Sequence of chain 1.C:
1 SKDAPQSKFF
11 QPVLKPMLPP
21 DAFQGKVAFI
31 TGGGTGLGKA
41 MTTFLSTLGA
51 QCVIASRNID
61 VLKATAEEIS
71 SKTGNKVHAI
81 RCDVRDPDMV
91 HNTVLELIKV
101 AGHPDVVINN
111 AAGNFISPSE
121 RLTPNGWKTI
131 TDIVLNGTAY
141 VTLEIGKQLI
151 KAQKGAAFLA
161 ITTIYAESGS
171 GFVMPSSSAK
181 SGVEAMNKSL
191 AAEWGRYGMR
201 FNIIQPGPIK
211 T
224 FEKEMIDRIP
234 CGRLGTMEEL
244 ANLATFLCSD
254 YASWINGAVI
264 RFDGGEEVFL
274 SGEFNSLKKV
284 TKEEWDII

Binding-site contacts:
Ligand atom CAT contacts residue CYS82 of chain 1.C at 3.1 Å (hydrophobic).
Ligand atom OAL contacts residue THR35 of chain 1.C at 3.5 Å.
Ligand atom NBC contacts residue ASP83 of chain 1.C at 3.5 Å.
Ligand atom NAC contacts residue ARG57 of chain 1.C at 3.2 Å.
Ligand atom OBQ contacts residue SER56 of chain 1.C at 3.2 Å.
Ligand atom OBO contacts residue ALA111 of chain 1.C at 3.4 Å.
Ligand atom NAB contacts residue ILE133 of chain 1.C at 3.6 Å.
Ligand atom OBP contacts residue ASN58 of chain 1.C at 3.4 Å.
Ligand atom OBK contacts residue ALA112 of chain 1.C at 3.2 Å (h-bond).
Ligand atom CAT contacts residue SER56 of chain 1.C at 3.6 Å.
Ligand atom CAY contacts residue ALA112 of chain 1.C at 3.3 Å (hydrophobic).
Ligand atom OAG contacts residue ARG57 of chain 1.C at 2.9 Å (salt-bridge).
Ligand atom PCT contacts residue ALA112 of chain 1.C at 3.5 Å.
Ligand atom NBF contacts residue SER56 of chain 1.C at 3.5 Å.
Ligand atom OAO contacts residue THR35 of chain 1.C at 3.3 Å (h-bond).
Ligand atom OAK contacts residue GLY32 of chain 1.C at 3.5 Å.
Ligand atom NBI contacts residue ARG57 of chain 1.C at 3.2 Å (salt-bridge).
Ligand atom OBO contacts residue ALA112 of chain 1.C at 3.3 Å (h-bond).
Ligand atom OAK contacts residue THR35 of chain 1.C at 2.8 Å (h-bond).
Ligand atom C4' contacts residue ASN58 of chain 1.C at 3.5 Å.
Ligand atom NAB contacts residue ASP83 of chain 1.C at 2.9 Å (salt-bridge).
Ligand atom NBC contacts residue VAL84 of chain 1.C at 3.0 Å (h-bond).
Ligand atom NAB contacts residue ARG57 of chain 1.C at 3.6 Å.
Ligand atom OAQ contacts residue ARG57 of chain 1.C at 2.6 Å (salt-bridge).
Ligand atom NBF contacts residue ALA111 of chain 1.C at 3.5 Å.
Ligand atom CAW contacts residue ALA112 of chain 1.C at 3.2 Å (hydrophobic).
Ligand atom O4' contacts residue ASN58 of chain 1.C at 3.0 Å (h-bond).
Ligand atom OAN contacts residue THR35 of chain 1.C at 3.6 Å.
Ligand atom OAG contacts residue SER56 of chain 1.C at 2.6 Å (h-bond).
Ligand atom NBG contacts residue ASN58 of chain 1.C at 3.0 Å (h-bond).
Ligand atom CBY contacts residue ARG57 of chain 1.C at 3.4 Å.
Ligand atom CBV contacts residue ARG57 of chain 1.C at 3.6 Å.
Ligand atom CAW contacts residue ARG57 of chain 1.C at 3.4 Å.
Ligand atom NBC contacts residue CYS82 of chain 1.C at 3.5 Å (h-bond).
Ligand atom CCB contacts residue ALA111 of chain 1.C at 3.6 Å (hydrophobic).
Ligand atom OAG contacts residue ASN58 of chain 1.C at 2.8 Å (h-bond).
Ligand atom NBJ contacts residue ARG57 of chain 1.C at 3.5 Å (salt-bridge).
Ligand atom NBC contacts residue ARG57 of chain 1.C at 3.6 Å.
Ligand atom CCF contacts residue THR35 of chain 1.C at 3.3 Å.
Ligand atom OAE contacts residue ALA112 of chain 1.C at 2.9 Å (h-bond).

The small molecule below binds the protein below.
Small molecule (SMILES): Nc1ncnc2c1ncn2[C@@H]1O[C@H](CO[P](=O)(O)O[C@@H]2[C@H](O)[C@@H](CO[P](=O)(O)O[C@@H]3[C@H](O)[C@@H](CO[P](=O)(O)O[P](=O)(O)OP(=O)(O)O)O[C@H]3n3cnc4c(N)ncnc43)O[C@H]2n2cnc3c(N)ncnc32)[C@@H](O)[C@H]1O